Sequence of chain 1.A:
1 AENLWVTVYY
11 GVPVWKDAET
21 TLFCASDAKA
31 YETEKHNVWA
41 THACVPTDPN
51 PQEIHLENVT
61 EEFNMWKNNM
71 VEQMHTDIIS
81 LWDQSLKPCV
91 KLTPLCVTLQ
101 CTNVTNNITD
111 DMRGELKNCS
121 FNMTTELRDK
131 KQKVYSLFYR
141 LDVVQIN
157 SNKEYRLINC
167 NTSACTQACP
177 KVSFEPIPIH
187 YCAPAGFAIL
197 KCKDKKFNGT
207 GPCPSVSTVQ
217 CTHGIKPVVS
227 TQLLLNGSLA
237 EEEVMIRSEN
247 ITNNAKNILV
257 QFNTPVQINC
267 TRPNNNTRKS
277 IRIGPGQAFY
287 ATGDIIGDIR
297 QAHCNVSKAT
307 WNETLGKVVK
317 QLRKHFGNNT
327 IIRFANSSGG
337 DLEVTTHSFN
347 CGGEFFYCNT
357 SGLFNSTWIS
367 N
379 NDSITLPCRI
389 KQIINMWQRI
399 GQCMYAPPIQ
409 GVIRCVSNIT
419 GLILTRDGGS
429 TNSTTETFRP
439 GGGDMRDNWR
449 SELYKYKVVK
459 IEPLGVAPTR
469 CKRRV

This protein binds this small molecule.
Small molecule (SMILES): CC(=O)N[C@H]1[C@H](O[C@H]2[C@H](O)[C@@H](NC(C)=O)CO[C@@H]2CO)O[C@H](CO)[C@@H](O[C@@H]2O[C@H](CO[C@H]3O[C@H](CO)[C@@H](O)[C@H](O)[C@@H]3O)[C@@H](O)[C@H](O[C@H]3O[C@H](CO)[C@@H](O)[C@H](O)[C@@H]3O)[C@@H]2O)[C@@H]1O

Binding-site contacts:
Ligand atom C8 contacts residue SER415 of chain 1.A at 4.1 Å.
Ligand atom O5 contacts residue ASN232 of chain 1.A at 2.4 Å (h-bond).
Ligand atom C8 contacts residue PHE345 of chain 1.A at 4.3 Å (hydrophobic).
Ligand atom C6 contacts residue SER179 of chain 1.A at 4.2 Å.
Ligand atom C8 contacts residue LEU231 of chain 1.A at 3.8 Å (hydrophobic).
Ligand atom C4 contacts residue VAL414 of chain 1.A at 4.1 Å (hydrophobic).
Ligand atom O6 contacts residue GLY348 of chain 1.A at 3.5 Å.
Ligand atom N2 contacts residue SER415 of chain 1.A at 3.1 Å (h-bond).
Ligand atom C2 contacts residue SER415 of chain 1.A at 3.8 Å.
Ligand atom C8 contacts residue ASN346 of chain 1.A at 3.5 Å.
Ligand atom O6 contacts residue CYS347 of chain 1.A at 4.3 Å.
Ligand atom C6 contacts residue GLU181 of chain 1.A at 4.3 Å.
Ligand atom C4 contacts residue ASN232 of chain 1.A at 4.2 Å.
Ligand atom C7 contacts residue ASN346 of chain 1.A at 4.0 Å.
Ligand atom N2 contacts residue ASN232 of chain 1.A at 2.9 Å (h-bond).
Ligand atom C3 contacts residue VAL414 of chain 1.A at 3.9 Å (hydrophobic).
Ligand atom C2 contacts residue ASN232 of chain 1.A at 2.5 Å.
Ligand atom O7 contacts residue ASN346 of chain 1.A at 3.6 Å.
Ligand atom C3 contacts residue SER415 of chain 1.A at 3.7 Å.
Ligand atom C7 contacts residue SER415 of chain 1.A at 4.0 Å.
Ligand atom O4 contacts residue GLU181 of chain 1.A at 4.4 Å.
Ligand atom O7 contacts residue VAL414 of chain 1.A at 4.3 Å.
Ligand atom C6 contacts residue GLY348 of chain 1.A at 4.2 Å.
Ligand atom C5 contacts residue ASN232 of chain 1.A at 3.7 Å.
Ligand atom C7 contacts residue ASN232 of chain 1.A at 4.0 Å.
Ligand atom C1 contacts residue SER415 of chain 1.A at 4.0 Å.
Ligand atom O3 contacts residue SER415 of chain 1.A at 4.3 Å.
Ligand atom C3 contacts residue ASN232 of chain 1.A at 3.8 Å.
Ligand atom O7 contacts residue PRO182 of chain 1.A at 4.0 Å.
Ligand atom O4 contacts residue VAL414 of chain 1.A at 3.8 Å.
Ligand atom C1 contacts residue ASN232 of chain 1.A at 1.4 Å.
Ligand atom C5 contacts residue GLU181 of chain 1.A at 4.2 Å.
Ligand atom C5 contacts residue VAL414 of chain 1.A at 3.9 Å (hydrophobic).